This protein binds this small molecule.
Small molecule (SMILES): CC(=O)N[C@@H]1[C@@H](O)[C@H](O)[C@@H](CO)O[C@H]1O

Sequence of chain 1.B:
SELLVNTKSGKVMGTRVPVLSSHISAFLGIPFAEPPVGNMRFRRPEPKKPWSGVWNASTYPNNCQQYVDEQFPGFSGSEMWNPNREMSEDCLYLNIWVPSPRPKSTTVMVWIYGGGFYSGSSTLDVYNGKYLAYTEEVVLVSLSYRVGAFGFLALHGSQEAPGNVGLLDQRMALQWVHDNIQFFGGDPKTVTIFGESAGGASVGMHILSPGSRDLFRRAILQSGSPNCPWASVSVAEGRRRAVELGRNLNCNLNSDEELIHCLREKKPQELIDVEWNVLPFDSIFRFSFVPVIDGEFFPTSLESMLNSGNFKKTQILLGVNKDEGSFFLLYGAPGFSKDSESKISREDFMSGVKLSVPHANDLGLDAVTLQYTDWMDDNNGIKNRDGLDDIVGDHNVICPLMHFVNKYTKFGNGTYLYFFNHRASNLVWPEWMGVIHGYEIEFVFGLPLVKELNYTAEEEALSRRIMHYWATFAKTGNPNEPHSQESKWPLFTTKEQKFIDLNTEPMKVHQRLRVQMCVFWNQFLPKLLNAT

Binding-site contacts:
Ligand atom N2 contacts residue ASN59 of chain 1.B at 2.8 Å (h-bond).
Ligand atom O7 contacts residue ASN59 of chain 1.B at 3.6 Å (h-bond).
Ligand atom O5 contacts residue SER61 of chain 1.B at 3.4 Å (h-bond).
Ligand atom C1 contacts residue SER61 of chain 1.B at 3.4 Å.
Ligand atom C4 contacts residue ASN59 of chain 1.B at 4.3 Å.
Ligand atom O5 contacts residue ASN59 of chain 1.B at 2.4 Å (h-bond).
Ligand atom C2 contacts residue ASN59 of chain 1.B at 2.5 Å.
Ligand atom C1 contacts residue ASN59 of chain 1.B at 1.4 Å.
Ligand atom C6 contacts residue SER61 of chain 1.B at 4.1 Å.
Ligand atom C6 contacts residue THR62 of chain 1.B at 4.0 Å.
Ligand atom C3 contacts residue ASN59 of chain 1.B at 3.8 Å.
Ligand atom C5 contacts residue SER61 of chain 1.B at 3.4 Å.
Ligand atom C5 contacts residue ASN59 of chain 1.B at 3.7 Å.
Ligand atom C7 contacts residue ASN59 of chain 1.B at 3.6 Å.